Sequence of chain 1.A:
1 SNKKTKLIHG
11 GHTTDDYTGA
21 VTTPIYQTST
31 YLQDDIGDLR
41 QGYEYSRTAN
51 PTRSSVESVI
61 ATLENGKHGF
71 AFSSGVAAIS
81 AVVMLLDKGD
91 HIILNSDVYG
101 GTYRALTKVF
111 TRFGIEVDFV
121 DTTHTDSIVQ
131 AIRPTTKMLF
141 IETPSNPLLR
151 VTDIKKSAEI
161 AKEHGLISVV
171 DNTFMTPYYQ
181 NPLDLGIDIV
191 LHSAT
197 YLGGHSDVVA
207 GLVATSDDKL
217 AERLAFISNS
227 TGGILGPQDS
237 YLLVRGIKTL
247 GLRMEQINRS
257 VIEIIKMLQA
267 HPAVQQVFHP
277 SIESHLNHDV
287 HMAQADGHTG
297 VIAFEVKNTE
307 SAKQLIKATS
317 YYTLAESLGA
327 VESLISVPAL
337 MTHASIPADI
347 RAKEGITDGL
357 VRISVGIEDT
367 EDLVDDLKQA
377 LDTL

Binding-site contacts:
Ligand atom BR contacts residue HIS68 of chain 1.A at 3.8 Å.
Ligand atom BR contacts residue ALA221 of chain 1.A at 4.3 Å.
Ligand atom BR contacts residue ALA217 of chain 1.A at 4.2 Å.
Ligand atom BR contacts residue PHE70 of chain 1.A at 3.6 Å.

A protein and the small-molecule ligand that binds it are described below.
Small molecule (SMILES): O=C(O)CNC(=O)Cn1ccc2ccc(Br)cc21